Sequence of chain 57.A:
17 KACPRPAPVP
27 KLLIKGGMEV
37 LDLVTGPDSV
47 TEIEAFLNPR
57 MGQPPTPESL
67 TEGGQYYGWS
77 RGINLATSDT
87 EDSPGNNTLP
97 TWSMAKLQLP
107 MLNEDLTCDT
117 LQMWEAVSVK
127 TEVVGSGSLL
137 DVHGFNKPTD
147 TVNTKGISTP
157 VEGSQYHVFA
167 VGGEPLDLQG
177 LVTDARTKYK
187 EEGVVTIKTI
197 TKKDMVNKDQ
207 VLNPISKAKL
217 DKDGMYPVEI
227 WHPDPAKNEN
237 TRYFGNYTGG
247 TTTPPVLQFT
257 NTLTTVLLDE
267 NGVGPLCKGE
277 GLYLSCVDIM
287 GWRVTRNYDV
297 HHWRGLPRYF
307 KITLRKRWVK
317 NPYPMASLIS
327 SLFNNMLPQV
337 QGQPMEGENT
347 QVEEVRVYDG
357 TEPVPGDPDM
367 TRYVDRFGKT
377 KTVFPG

Sequence of chain 57.B:
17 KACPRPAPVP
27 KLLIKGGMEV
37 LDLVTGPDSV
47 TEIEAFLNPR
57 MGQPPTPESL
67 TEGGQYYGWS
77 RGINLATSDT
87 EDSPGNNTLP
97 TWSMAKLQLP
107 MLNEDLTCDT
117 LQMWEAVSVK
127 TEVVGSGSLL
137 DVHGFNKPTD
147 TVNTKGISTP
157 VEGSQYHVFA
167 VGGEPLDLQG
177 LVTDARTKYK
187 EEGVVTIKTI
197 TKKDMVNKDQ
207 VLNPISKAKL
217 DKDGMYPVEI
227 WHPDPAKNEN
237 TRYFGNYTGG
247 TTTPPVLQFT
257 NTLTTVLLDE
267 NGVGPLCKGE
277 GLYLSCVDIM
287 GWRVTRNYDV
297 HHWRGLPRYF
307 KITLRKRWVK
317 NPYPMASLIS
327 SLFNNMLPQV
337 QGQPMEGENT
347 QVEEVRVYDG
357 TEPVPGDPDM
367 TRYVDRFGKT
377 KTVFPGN

The protein below binds the small molecule below.
Small molecule (SMILES): CC(=O)N[C@@H]1[C@@H](O[C@@H]2O[C@H](CO)[C@H](O)[C@H](O[C@]3(C(=O)O)C[C@H](O)[C@@H](NC(C)=O)[C@H]([C@H](O)[C@H](O)CO)O3)[C@H]2O)[C@H](O)[C@@H](CO[C@]2(C(=O)O)C[C@H](O)[C@@H](NC(C)=O)[C@H]([C@H](O)[C@H](O)CO)O2)O[C@H]1O

Binding-site contacts:
Ligand atom C3 contacts residue VAL296 of chain 57.A at 3.7 Å (hydrophobic).
Ligand atom O4 contacts residue ASN80 of chain 57.A at 4.3 Å.
Ligand atom O4 contacts residue VAL296 of chain 57.A at 3.9 Å.
Ligand atom C3 contacts residue GLY78 of chain 57.A at 4.0 Å.
Ligand atom C3 contacts residue HIS298 of chain 57.A at 3.6 Å.
Ligand atom C4 contacts residue HIS298 of chain 57.A at 3.2 Å.
Ligand atom C6 contacts residue TYR72 of chain 57.A at 4.0 Å (hydrophobic).
Ligand atom C11 contacts residue ASP85 of chain 57.B at 4.0 Å.
Ligand atom O3 contacts residue GLY78 of chain 57.A at 3.3 Å.
Ligand atom C1 contacts residue GLY78 of chain 57.A at 3.7 Å.
Ligand atom N5 contacts residue TYR72 of chain 57.A at 3.4 Å (h-bond).
Ligand atom O1A contacts residue LYS186 of chain 57.A at 2.8 Å (salt-bridge).
Ligand atom C4 contacts residue TYR72 of chain 57.A at 3.8 Å (hydrophobic).
Ligand atom C4 contacts residue GLY78 of chain 57.A at 3.4 Å.
Ligand atom O4 contacts residue ILE79 of chain 57.A at 4.0 Å.
Ligand atom O6 contacts residue ASN93 of chain 57.A at 3.0 Å (h-bond).
Ligand atom C5 contacts residue ASN93 of chain 57.A at 3.6 Å.
Ligand atom O1A contacts residue HIS298 of chain 57.A at 3.9 Å.
Ligand atom C2 contacts residue GLY78 of chain 57.A at 3.9 Å.
Ligand atom C5 contacts residue TYR72 of chain 57.A at 3.9 Å (hydrophobic).
Ligand atom O1A contacts residue SER89 of chain 57.A at 3.1 Å (h-bond).
Ligand atom C6 contacts residue ASN93 of chain 57.A at 3.0 Å.
Ligand atom O1A contacts residue ARG77 of chain 57.A at 3.2 Å (salt-bridge).
Ligand atom C1 contacts residue SER89 of chain 57.A at 3.5 Å.
Ligand atom O1B contacts residue SER89 of chain 57.A at 3.1 Å (h-bond).
Ligand atom O1B contacts residue TYR72 of chain 57.A at 4.1 Å.
Ligand atom O4 contacts residue THR291 of chain 57.A at 3.5 Å.
Ligand atom O8 contacts residue TYR72 of chain 57.A at 4.3 Å.
Ligand atom C4 contacts residue ASN93 of chain 57.A at 4.2 Å.
Ligand atom O1A contacts residue TYR72 of chain 57.A at 3.5 Å.
Ligand atom C1 contacts residue TYR72 of chain 57.A at 4.1 Å (hydrophobic).
Ligand atom C3 contacts residue GLY78 of chain 57.A at 3.6 Å.
Ligand atom O4 contacts residue GLY78 of chain 57.A at 3.1 Å.
Ligand atom O1B contacts residue ARG77 of chain 57.A at 2.9 Å (salt-bridge).
Ligand atom O10 contacts residue THR291 of chain 57.A at 4.3 Å.
Ligand atom O4 contacts residue HIS298 of chain 57.A at 2.7 Å (h-bond).
Ligand atom C1 contacts residue ARG77 of chain 57.A at 3.6 Å.
Ligand atom O8 contacts residue ARG77 of chain 57.A at 3.2 Å (salt-bridge).
Ligand atom O1A contacts residue GLY78 of chain 57.A at 3.2 Å (h-bond).
Ligand atom C1 contacts residue LYS186 of chain 57.A at 3.9 Å.